Sequence of chain 1.A:
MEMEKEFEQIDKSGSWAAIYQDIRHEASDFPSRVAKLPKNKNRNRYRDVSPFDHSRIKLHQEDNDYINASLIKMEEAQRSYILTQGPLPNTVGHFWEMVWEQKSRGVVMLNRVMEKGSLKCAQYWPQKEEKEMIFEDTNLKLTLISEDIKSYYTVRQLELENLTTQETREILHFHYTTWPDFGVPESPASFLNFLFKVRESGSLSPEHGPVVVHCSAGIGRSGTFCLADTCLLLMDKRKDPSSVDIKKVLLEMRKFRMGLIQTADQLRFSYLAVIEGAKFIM

A protein and the small-molecule ligand that binds it are described below.
Small molecule (SMILES): Cn1c2c(c3ccccc31)C[C@@H]1C[C@H]2[C@H](O)CN1

Binding-site contacts:
Ligand atom C13 contacts residue ILE281 of chain 1.A at 3.7 Å (hydrophobic).
Ligand atom C17 contacts residue PHE196 of chain 1.A at 4.4 Å (hydrophobic).
Ligand atom O18 contacts residue PHE280 of chain 1.A at 3.3 Å.
Ligand atom C08 contacts residue PHE280 of chain 1.A at 2.5 Å (hydrophobic).
Ligand atom C12 contacts residue PHE196 of chain 1.A at 1.5 Å (hydrophobic).
Ligand atom N15 contacts residue PHE280 of chain 1.A at 3.1 Å.
Ligand atom C06 contacts residue PHE280 of chain 1.A at 2.4 Å (hydrophobic).
Ligand atom C04 contacts residue PHE196 of chain 1.A at 4.1 Å (hydrophobic).
Ligand atom C01 contacts residue PHE196 of chain 1.A at 4.3 Å (hydrophobic).
Ligand atom C11 contacts residue PHE196 of chain 1.A at 0.9 Å (hydrophobic).
Ligand atom C16 contacts residue PHE280 of chain 1.A at 3.0 Å (hydrophobic).
Ligand atom C09 contacts residue PHE280 of chain 1.A at 3.3 Å (hydrophobic).
Ligand atom C12 contacts residue ARG199 of chain 1.A at 4.3 Å.
Ligand atom N15 contacts residue ASN193 of chain 1.A at 3.7 Å.
Ligand atom C07 contacts residue PHE196 of chain 1.A at 2.5 Å (hydrophobic).
Ligand atom C03 contacts residue PHE196 of chain 1.A at 2.8 Å (hydrophobic).
Ligand atom N02 contacts residue PHE280 of chain 1.A at 2.5 Å.
Ligand atom C11 contacts residue LEU232 of chain 1.A at 4.2 Å (hydrophobic).
Ligand atom O18 contacts residue PHE196 of chain 1.A at 3.9 Å.
Ligand atom C17 contacts residue PHE280 of chain 1.A at 2.3 Å (hydrophobic).
Ligand atom C14 contacts residue PHE196 of chain 1.A at 2.1 Å (hydrophobic).
Ligand atom C10 contacts residue PHE196 of chain 1.A at 0.7 Å (hydrophobic).
Ligand atom O18 contacts residue GLU200 of chain 1.A at 4.4 Å.
Ligand atom C09 contacts residue PHE196 of chain 1.A at 0.8 Å (hydrophobic).
Ligand atom C11 contacts residue LEU192 of chain 1.A at 4.1 Å (hydrophobic).
Ligand atom C08 contacts residue PHE196 of chain 1.A at 1.6 Å (hydrophobic).
Ligand atom C07 contacts residue PHE280 of chain 1.A at 3.0 Å (hydrophobic).
Ligand atom N02 contacts residue PHE196 of chain 1.A at 2.9 Å.
Ligand atom C01 contacts residue ILE281 of chain 1.A at 3.8 Å (hydrophobic).
Ligand atom C12 contacts residue ILE281 of chain 1.A at 4.0 Å (hydrophobic).
Ligand atom C01 contacts residue PHE280 of chain 1.A at 3.1 Å (hydrophobic).
Ligand atom C03 contacts residue PHE280 of chain 1.A at 1.8 Å (hydrophobic).
Ligand atom C05 contacts residue PHE280 of chain 1.A at 1.0 Å (hydrophobic).
Ligand atom C14 contacts residue PHE280 of chain 1.A at 3.3 Å (hydrophobic).
Ligand atom C04 contacts residue PHE280 of chain 1.A at 0.8 Å (hydrophobic).
Ligand atom N15 contacts residue PHE196 of chain 1.A at 3.9 Å.
Ligand atom C10 contacts residue LEU192 of chain 1.A at 3.7 Å (hydrophobic).
Ligand atom C13 contacts residue PHE196 of chain 1.A at 2.2 Å (hydrophobic).
Ligand atom C06 contacts residue PHE196 of chain 1.A at 3.9 Å (hydrophobic).
Ligand atom C12 contacts residue LEU232 of chain 1.A at 4.2 Å (hydrophobic).